Sequence of chain 1.A:
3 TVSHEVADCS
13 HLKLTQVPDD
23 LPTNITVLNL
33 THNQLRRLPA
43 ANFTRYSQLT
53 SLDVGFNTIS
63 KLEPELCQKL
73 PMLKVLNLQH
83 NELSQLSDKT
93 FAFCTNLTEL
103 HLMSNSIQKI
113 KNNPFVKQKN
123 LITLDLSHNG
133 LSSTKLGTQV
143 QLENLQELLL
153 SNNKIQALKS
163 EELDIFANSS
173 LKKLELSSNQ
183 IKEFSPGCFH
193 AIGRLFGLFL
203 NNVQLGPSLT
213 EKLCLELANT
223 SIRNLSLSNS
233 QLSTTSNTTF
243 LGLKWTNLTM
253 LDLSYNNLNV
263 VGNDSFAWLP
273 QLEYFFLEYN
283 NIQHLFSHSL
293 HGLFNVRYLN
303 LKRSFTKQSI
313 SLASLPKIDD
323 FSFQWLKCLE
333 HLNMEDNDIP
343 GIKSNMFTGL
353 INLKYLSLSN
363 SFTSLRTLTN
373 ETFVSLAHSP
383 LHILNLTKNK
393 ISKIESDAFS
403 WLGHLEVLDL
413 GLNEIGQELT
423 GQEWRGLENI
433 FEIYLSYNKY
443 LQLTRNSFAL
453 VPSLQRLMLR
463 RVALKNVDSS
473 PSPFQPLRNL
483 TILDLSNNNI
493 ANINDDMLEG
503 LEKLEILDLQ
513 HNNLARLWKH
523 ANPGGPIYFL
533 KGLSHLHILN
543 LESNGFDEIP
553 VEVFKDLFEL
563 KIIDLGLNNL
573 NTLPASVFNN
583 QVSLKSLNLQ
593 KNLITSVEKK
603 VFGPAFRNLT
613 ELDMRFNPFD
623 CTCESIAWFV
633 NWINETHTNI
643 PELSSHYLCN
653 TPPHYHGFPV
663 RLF

Binding-site contacts:
Ligand atom C1 contacts residue ASN372 of chain 1.A at 3.6 Å.
Ligand atom C5 contacts residue NAG1 of chain 1.W at 4.4 Å.
Ligand atom C6 contacts residue ASN372 of chain 1.A at 3.1 Å.
Ligand atom O4 contacts residue NAG1 of chain 1.W at 2.5 Å (h-bond).
Ligand atom O3 contacts residue NAG1 of chain 1.W at 2.5 Å (h-bond).
Ligand atom O6 contacts residue ASN372 of chain 1.A at 3.8 Å.
Ligand atom C1 contacts residue GLU373 of chain 1.A at 3.5 Å.
Ligand atom O1 contacts residue ASN372 of chain 1.A at 4.0 Å.
Ligand atom O5 contacts residue ASN372 of chain 1.A at 2.9 Å (h-bond).
Ligand atom O5 contacts residue GLU373 of chain 1.A at 4.3 Å.
Ligand atom C8 contacts residue GLU373 of chain 1.A at 4.5 Å.
Ligand atom C6 contacts residue NAG1 of chain 1.W at 3.9 Å.
Ligand atom O1 contacts residue GLU373 of chain 1.A at 3.2 Å (salt-bridge).
Ligand atom C4 contacts residue NAG1 of chain 1.W at 3.6 Å.
Ligand atom C3 contacts residue NAG1 of chain 1.W at 3.9 Å.
Ligand atom O6 contacts residue NAG1 of chain 1.W at 3.3 Å (h-bond).
Ligand atom C5 contacts residue ASN372 of chain 1.A at 3.2 Å.

A small-molecule ligand and the protein it binds are described below.
Small molecule (SMILES): CC(=O)N[C@@H]1[C@@H](O)[C@H](O)[C@@H](CO)O[C@H]1O